Sequence of chain 1.A:
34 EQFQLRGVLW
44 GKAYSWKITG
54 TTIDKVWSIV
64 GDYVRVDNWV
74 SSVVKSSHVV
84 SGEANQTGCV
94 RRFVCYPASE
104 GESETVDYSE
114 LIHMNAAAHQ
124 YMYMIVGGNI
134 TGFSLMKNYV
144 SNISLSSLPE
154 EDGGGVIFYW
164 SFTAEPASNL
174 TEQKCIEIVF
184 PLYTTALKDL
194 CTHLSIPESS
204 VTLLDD

A small-molecule ligand and the protein it binds are described below.
Small molecule (SMILES): N#C[C@H](O)c1ccccc1

Binding-site contacts:
Ligand atom C8 contacts residue HBX1 of chain 1.C at 2.1 Å.
Ligand atom N9 contacts residue ARG94 of chain 1.A at 3.4 Å (salt-bridge).
Ligand atom C8 contacts residue ARG94 of chain 1.A at 3.7 Å.
Ligand atom C3 contacts residue ILE133 of chain 1.A at 4.0 Å (hydrophobic).
Ligand atom N9 contacts residue HBX1 of chain 1.C at 3.3 Å.
Ligand atom C6 contacts residue PHE96 of chain 1.A at 4.0 Å (hydrophobic).
Ligand atom C6 contacts residue HBX1 of chain 1.C at 0.3 Å.
Ligand atom C5 contacts residue HBX1 of chain 1.C at 0.2 Å.
Ligand atom C4 contacts residue LEU185 of chain 1.A at 3.8 Å (hydrophobic).
Ligand atom C4 contacts residue HBX1 of chain 1.C at 0.3 Å.
Ligand atom N9 contacts residue ASP110 of chain 1.A at 3.1 Å (salt-bridge).
Ligand atom O10 contacts residue TYR142 of chain 1.A at 3.1 Å (h-bond).
Ligand atom C8 contacts residue PHE96 of chain 1.A at 4.1 Å (hydrophobic).
Ligand atom C6 contacts residue LEU185 of chain 1.A at 4.1 Å (hydrophobic).
Ligand atom C3 contacts residue HBX1 of chain 1.C at 0.2 Å.
Ligand atom C3 contacts residue PHE96 of chain 1.A at 3.9 Å (hydrophobic).
Ligand atom C7 contacts residue PHE136 of chain 1.A at 4.0 Å (hydrophobic).
Ligand atom C7 contacts residue TYR126 of chain 1.A at 4.1 Å (hydrophobic).
Ligand atom C7 contacts residue TYR142 of chain 1.A at 4.1 Å (hydrophobic).
Ligand atom C2 contacts residue ILE133 of chain 1.A at 3.7 Å (hydrophobic).
Ligand atom C5 contacts residue LEU185 of chain 1.A at 4.0 Å (hydrophobic).
Ligand atom N9 contacts residue TYR126 of chain 1.A at 3.5 Å.
Ligand atom C1 contacts residue HBX1 of chain 1.C at 0.4 Å.
Ligand atom C3 contacts residue LEU185 of chain 1.A at 3.7 Å (hydrophobic).
Ligand atom C1 contacts residue LEU185 of chain 1.A at 4.0 Å (hydrophobic).
Ligand atom C4 contacts residue PHE96 of chain 1.A at 4.1 Å (hydrophobic).
Ligand atom N9 contacts residue PHE96 of chain 1.A at 3.9 Å.
Ligand atom N9 contacts residue SER112 of chain 1.A at 3.6 Å.
Ligand atom O10 contacts residue TYR126 of chain 1.A at 3.0 Å (h-bond).
Ligand atom C7 contacts residue HBX1 of chain 1.C at 0.7 Å.
Ligand atom C1 contacts residue PHE96 of chain 1.A at 3.9 Å (hydrophobic).
Ligand atom C2 contacts residue PHE96 of chain 1.A at 3.8 Å (hydrophobic).
Ligand atom C2 contacts residue HBX1 of chain 1.C at 0.2 Å.
Ligand atom O10 contacts residue HBX1 of chain 1.C at 0.5 Å (h-bond).
Ligand atom N9 contacts residue ILE128 of chain 1.A at 3.7 Å.
Ligand atom C8 contacts residue ASP110 of chain 1.A at 3.5 Å.
Ligand atom C8 contacts residue TYR126 of chain 1.A at 3.5 Å (hydrophobic).
Ligand atom C4 contacts residue VAL77 of chain 1.A at 3.9 Å (hydrophobic).
Ligand atom C2 contacts residue LEU185 of chain 1.A at 3.8 Å (hydrophobic).
Ligand atom C5 contacts residue VAL69 of chain 1.A at 4.0 Å (hydrophobic).